Binding-site contacts:
Ligand atom CL8 contacts residue PHE167 of chain 1.A at 3.9 Å.
Ligand atom C03 contacts residue GLY39 of chain 1.A at 4.1 Å.
Ligand atom S09 contacts residue SER108 of chain 1.A at 4.2 Å.
Ligand atom O11 contacts residue GLY132 of chain 1.A at 4.5 Å.
Ligand atom C02 contacts residue GLY39 of chain 1.A at 3.9 Å.
Ligand atom O10 contacts residue GLY134 of chain 1.A at 3.5 Å.
Ligand atom C04 contacts residue LEU109 of chain 1.A at 4.2 Å (hydrophobic).
Ligand atom C04 contacts residue VAL237 of chain 1.A at 4.1 Å (hydrophobic).
Ligand atom CL7 contacts residue TYR70 of chain 1.A at 4.2 Å.
Ligand atom C03 contacts residue SER108 of chain 1.A at 3.6 Å.
Ligand atom CL8 contacts residue SER108 of chain 1.A at 3.8 Å.
Ligand atom C05 contacts residue LEU109 of chain 1.A at 4.2 Å (hydrophobic).
Ligand atom CL8 contacts residue VAL237 of chain 1.A at 4.3 Å.
Ligand atom C05 contacts residue SER108 of chain 1.A at 3.9 Å.
Ligand atom CL8 contacts residue HIS263 of chain 1.A at 3.8 Å.
Ligand atom C03 contacts residue GLY40 of chain 1.A at 4.2 Å.
Ligand atom O11 contacts residue GLY134 of chain 1.A at 3.2 Å.
Ligand atom C02 contacts residue LEU152 of chain 1.A at 3.4 Å (hydrophobic).
Ligand atom CL8 contacts residue GLY40 of chain 1.A at 3.7 Å.
Ligand atom C03 contacts residue LEU152 of chain 1.A at 4.2 Å (hydrophobic).
Ligand atom S09 contacts residue ASN238 of chain 1.A at 3.7 Å.
Ligand atom O11 contacts residue ASN238 of chain 1.A at 2.9 Å (h-bond).
Ligand atom C01 contacts residue LEU109 of chain 1.A at 4.3 Å (hydrophobic).
Ligand atom O10 contacts residue LEU109 of chain 1.A at 4.2 Å.
Ligand atom CL8 contacts residue GLY39 of chain 1.A at 3.7 Å.
Ligand atom O11 contacts residue SER108 of chain 1.A at 3.2 Å.
Ligand atom C04 contacts residue HIS263 of chain 1.A at 4.1 Å.
Ligand atom CL7 contacts residue LEU152 of chain 1.A at 3.9 Å.
Ligand atom CL7 contacts residue LEU109 of chain 1.A at 4.3 Å.
Ligand atom C04 contacts residue SER108 of chain 1.A at 3.1 Å.
Ligand atom S09 contacts residue LEU109 of chain 1.A at 4.3 Å.
Ligand atom C01 contacts residue LEU152 of chain 1.A at 3.9 Å (hydrophobic).
Ligand atom O11 contacts residue PRO133 of chain 1.A at 4.3 Å.
Ligand atom C02 contacts residue GLY40 of chain 1.A at 3.7 Å.
Ligand atom N12 contacts residue GLY134 of chain 1.A at 4.2 Å.
Ligand atom S09 contacts residue GLY134 of chain 1.A at 3.8 Å.
Ligand atom C06 contacts residue LEU109 of chain 1.A at 3.9 Å (hydrophobic).
Ligand atom N12 contacts residue ASN238 of chain 1.A at 2.9 Å (h-bond).
Ligand atom O11 contacts residue LEU109 of chain 1.A at 3.3 Å (h-bond).

Sequence of chain 1.A:
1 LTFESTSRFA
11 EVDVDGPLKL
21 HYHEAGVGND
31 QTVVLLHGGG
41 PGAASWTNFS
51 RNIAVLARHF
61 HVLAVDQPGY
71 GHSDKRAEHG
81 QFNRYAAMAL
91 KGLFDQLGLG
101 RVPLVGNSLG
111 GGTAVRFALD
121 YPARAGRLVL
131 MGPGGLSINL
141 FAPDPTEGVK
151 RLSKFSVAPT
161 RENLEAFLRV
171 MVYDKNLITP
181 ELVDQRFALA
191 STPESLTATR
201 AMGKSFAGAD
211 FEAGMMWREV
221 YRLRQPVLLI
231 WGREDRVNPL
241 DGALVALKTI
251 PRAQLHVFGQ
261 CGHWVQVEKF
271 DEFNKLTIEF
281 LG

This protein binds this small molecule.
Small molecule (SMILES): NS(=O)(=O)c1cc(Cl)cc(Cl)c1